Binding-site contacts:
Ligand atom O7 contacts residue ASN60 of chain 1.AB at 4.3 Å.
Ligand atom C5 contacts residue GLU105 of chain 1.AB at 3.0 Å.
Ligand atom C2 contacts residue ASN60 of chain 1.AB at 2.5 Å.
Ligand atom O7 contacts residue ASN48 of chain 1.AB at 4.3 Å.
Ligand atom C7 contacts residue ASN60 of chain 1.AB at 3.4 Å.
Ligand atom C8 contacts residue SER49 of chain 1.AB at 3.5 Å.
Ligand atom C1 contacts residue ASN60 of chain 1.AB at 1.4 Å.
Ligand atom O6 contacts residue GLU105 of chain 1.AB at 3.1 Å (salt-bridge).
Ligand atom C4 contacts residue ASN60 of chain 1.AB at 4.3 Å.
Ligand atom C1 contacts residue GLU105 of chain 1.AB at 3.2 Å.
Ligand atom C3 contacts residue ASN60 of chain 1.AB at 3.8 Å.
Ligand atom O5 contacts residue THR103 of chain 1.AB at 3.9 Å.
Ligand atom C6 contacts residue GLU105 of chain 1.AB at 3.6 Å.
Ligand atom C5 contacts residue ASN60 of chain 1.AB at 3.7 Å.
Ligand atom O5 contacts residue GLU105 of chain 1.AB at 2.9 Å (salt-bridge).
Ligand atom O7 contacts residue THR47 of chain 1.AB at 4.4 Å.
Ligand atom C8 contacts residue ASN60 of chain 1.AB at 3.7 Å.
Ligand atom N2 contacts residue ASN60 of chain 1.AB at 2.9 Å (h-bond).
Ligand atom C4 contacts residue GLU105 of chain 1.AB at 4.3 Å.
Ligand atom O5 contacts residue ASN60 of chain 1.AB at 2.4 Å (h-bond).

A protein and the small-molecule ligand that binds it are described below.
Small molecule (SMILES): CC(=O)N[C@H]1[C@H](O[C@H]2[C@H](O)[C@@H](NC(C)=O)CO[C@@H]2CO)O[C@H](CO)[C@@H](O)[C@@H]1O

Sequence of chain 1.AB:
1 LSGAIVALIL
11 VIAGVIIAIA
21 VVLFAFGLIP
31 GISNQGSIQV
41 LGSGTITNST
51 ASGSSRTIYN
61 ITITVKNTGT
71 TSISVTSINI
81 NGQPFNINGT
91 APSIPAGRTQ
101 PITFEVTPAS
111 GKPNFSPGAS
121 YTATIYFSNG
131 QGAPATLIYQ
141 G